This protein binds this small molecule.
Small molecule (SMILES): CC(=O)N[C@H]1[C@H](O[C@H]2[C@H](O)[C@@H](NC(C)=O)CO[C@@H]2CO)O[C@H](CO)[C@@H](O[C@@H]2O[C@H](CO)[C@@H](O)[C@H](O)[C@@H]2O)[C@@H]1O

Sequence of chain 2.A:
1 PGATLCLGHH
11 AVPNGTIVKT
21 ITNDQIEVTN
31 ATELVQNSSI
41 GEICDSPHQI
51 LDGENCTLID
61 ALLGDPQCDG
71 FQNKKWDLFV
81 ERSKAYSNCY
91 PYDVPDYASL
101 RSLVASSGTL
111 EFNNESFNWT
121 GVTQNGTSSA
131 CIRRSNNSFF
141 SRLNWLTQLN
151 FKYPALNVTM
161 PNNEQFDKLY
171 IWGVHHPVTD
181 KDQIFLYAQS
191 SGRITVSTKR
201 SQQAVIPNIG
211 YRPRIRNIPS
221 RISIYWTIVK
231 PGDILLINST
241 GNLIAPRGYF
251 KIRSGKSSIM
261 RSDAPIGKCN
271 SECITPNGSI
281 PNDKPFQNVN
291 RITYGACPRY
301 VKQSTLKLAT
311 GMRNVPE

Sequence of chain 3.A:
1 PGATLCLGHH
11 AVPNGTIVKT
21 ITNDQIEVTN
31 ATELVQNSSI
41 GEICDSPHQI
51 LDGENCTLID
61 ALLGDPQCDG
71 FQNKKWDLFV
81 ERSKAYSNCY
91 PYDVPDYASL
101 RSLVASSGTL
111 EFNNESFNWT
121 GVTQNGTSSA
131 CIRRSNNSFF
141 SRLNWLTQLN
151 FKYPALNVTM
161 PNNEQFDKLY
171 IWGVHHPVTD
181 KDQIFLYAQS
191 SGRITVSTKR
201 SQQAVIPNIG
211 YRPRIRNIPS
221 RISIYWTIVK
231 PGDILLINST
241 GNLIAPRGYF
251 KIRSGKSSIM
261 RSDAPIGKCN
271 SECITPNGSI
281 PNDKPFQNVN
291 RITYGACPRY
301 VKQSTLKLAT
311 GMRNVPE

Binding-site contacts:
Ligand atom O4 contacts residue ARG214 of chain 2.A at 4.0 Å.
Ligand atom C5 contacts residue ASN217 of chain 2.A at 3.3 Å.
Ligand atom O7 contacts residue ARG214 of chain 2.A at 3.0 Å (salt-bridge).
Ligand atom C2 contacts residue ASN157 of chain 3.A at 2.5 Å.
Ligand atom O7 contacts residue ASN157 of chain 3.A at 3.8 Å.
Ligand atom C8 contacts residue ILE234 of chain 3.A at 4.0 Å (hydrophobic).
Ligand atom C6 contacts residue LEU236 of chain 3.A at 4.2 Å (hydrophobic).
Ligand atom O7 contacts residue ARG212 of chain 2.A at 4.1 Å.
Ligand atom C7 contacts residue TYR211 of chain 2.A at 3.9 Å (hydrophobic).
Ligand atom C3 contacts residue ASN157 of chain 3.A at 3.8 Å.
Ligand atom C4 contacts residue ASN157 of chain 3.A at 4.2 Å.
Ligand atom C8 contacts residue ARG214 of chain 2.A at 4.2 Å.
Ligand atom O5 contacts residue ASN157 of chain 3.A at 2.3 Å (h-bond).
Ligand atom C2 contacts residue TYR211 of chain 2.A at 4.3 Å (hydrophobic).
Ligand atom O5 contacts residue ASN217 of chain 2.A at 4.1 Å.
Ligand atom O5 contacts residue LEU236 of chain 3.A at 4.2 Å.
Ligand atom O4 contacts residue TYR211 of chain 2.A at 4.3 Å.
Ligand atom C6 contacts residue ASN217 of chain 2.A at 3.0 Å.
Ligand atom C1 contacts residue ASN157 of chain 3.A at 1.4 Å.
Ligand atom O5 contacts residue ARG214 of chain 2.A at 3.5 Å (salt-bridge).
Ligand atom C5 contacts residue ARG214 of chain 2.A at 4.2 Å.
Ligand atom C1 contacts residue ARG214 of chain 2.A at 3.9 Å.
Ligand atom C7 contacts residue ASN157 of chain 3.A at 3.7 Å.
Ligand atom N2 contacts residue TYR211 of chain 2.A at 3.5 Å.
Ligand atom C3 contacts residue ARG214 of chain 2.A at 4.1 Å.
Ligand atom O3 contacts residue ARG214 of chain 2.A at 3.4 Å.
Ligand atom C7 contacts residue PRO213 of chain 2.A at 4.3 Å (hydrophobic).
Ligand atom C3 contacts residue TYR211 of chain 2.A at 3.9 Å (hydrophobic).
Ligand atom C5 contacts residue ASN157 of chain 3.A at 3.6 Å.
Ligand atom C1 contacts residue TYR211 of chain 2.A at 4.3 Å (hydrophobic).
Ligand atom C6 contacts residue THR159 of chain 3.A at 3.6 Å.
Ligand atom C7 contacts residue ARG214 of chain 2.A at 4.0 Å.
Ligand atom C4 contacts residue ARG214 of chain 2.A at 3.8 Å.
Ligand atom C8 contacts residue TYR211 of chain 2.A at 3.3 Å (hydrophobic).
Ligand atom O7 contacts residue PRO213 of chain 2.A at 3.7 Å.
Ligand atom C8 contacts residue PRO213 of chain 2.A at 4.1 Å (hydrophobic).
Ligand atom N2 contacts residue ASN157 of chain 3.A at 3.2 Å (h-bond).
Ligand atom O6 contacts residue THR159 of chain 3.A at 3.4 Å (h-bond).
Ligand atom O6 contacts residue ARG214 of chain 2.A at 4.1 Å.
Ligand atom C2 contacts residue ARG214 of chain 2.A at 3.5 Å.